Binding-site contacts:
Ligand atom N3 contacts residue ASN204 of chain 1.B at 2.9 Å (h-bond).
Ligand atom C2 contacts residue ASN204 of chain 1.B at 3.4 Å.
Ligand atom O5' contacts residue SER138 of chain 1.B at 3.1 Å (h-bond).
Ligand atom O1B contacts residue GLY144 of chain 1.B at 2.4 Å (h-bond).
Ligand atom C3' contacts residue SER176 of chain 1.B at 3.6 Å.
Ligand atom C2 contacts residue CYS12 of chain 1.B at 3.5 Å (hydrophobic).
Ligand atom N7 contacts residue TYR222 of chain 1.B at 3.1 Å.
Ligand atom C6 contacts residue CYS12 of chain 1.B at 3.5 Å (hydrophobic).
Ligand atom O1A contacts residue CYS12 of chain 1.B at 3.6 Å (h-bond).
Ligand atom O1A contacts residue SER138 of chain 1.B at 2.4 Å (h-bond).
Ligand atom O1G contacts residue GLN11 of chain 1.B at 2.9 Å (h-bond).
Ligand atom O6 contacts residue TYR222 of chain 1.B at 3.2 Å.
Ligand atom C4 contacts residue CYS12 of chain 1.B at 3.3 Å (hydrophobic).
Ligand atom PA contacts residue SER138 of chain 1.B at 3.3 Å.
Ligand atom N3 contacts residue CYS12 of chain 1.B at 3.4 Å (h-bond).
Ligand atom O2B contacts residue GLN11 of chain 1.B at 2.4 Å (h-bond).
Ligand atom O2' contacts residue SER176 of chain 1.B at 3.4 Å.
Ligand atom N1 contacts residue CYS12 of chain 1.B at 3.6 Å (h-bond).
Ligand atom C8 contacts residue TYR222 of chain 1.B at 3.4 Å (hydrophobic).
Ligand atom O3G contacts residue GLU69 of chain 1.B at 3.3 Å.
Ligand atom N2 contacts residue LEU225 of chain 1.B at 3.4 Å.
Ligand atom N2 contacts residue ASN204 of chain 1.B at 3.3 Å (h-bond).
Ligand atom O1B contacts residue THR143 of chain 1.B at 3.3 Å.
Ligand atom O2G contacts residue GLU69 of chain 1.B at 3.2 Å.
Ligand atom O1B contacts residue GLY141 of chain 1.B at 3.6 Å.
Ligand atom O3' contacts residue GLU181 of chain 1.B at 3.1 Å (salt-bridge).
Ligand atom C3A contacts residue GLY141 of chain 1.B at 3.6 Å.
Ligand atom N1 contacts residue ASN226 of chain 1.B at 2.9 Å (h-bond).
Ligand atom O2G contacts residue ASP67 of chain 1.B at 3.0 Å (salt-bridge).
Ligand atom N7 contacts residue CYS12 of chain 1.B at 3.6 Å.
Ligand atom O2B contacts residue GLY10 of chain 1.B at 3.3 Å.
Ligand atom C6 contacts residue ASN226 of chain 1.B at 3.3 Å.
Ligand atom O3B contacts residue THR143 of chain 1.B at 3.3 Å.
Ligand atom C5 contacts residue TYR222 of chain 1.B at 3.6 Å (hydrophobic).
Ligand atom O6 contacts residue GLN15 of chain 1.B at 3.6 Å.
Ligand atom O3' contacts residue SER176 of chain 1.B at 3.5 Å.
Ligand atom O2' contacts residue VAL175 of chain 1.B at 3.2 Å.
Ligand atom O6 contacts residue ASN226 of chain 1.B at 2.8 Å (h-bond).
Ligand atom C5 contacts residue CYS12 of chain 1.B at 3.4 Å (hydrophobic).
Ligand atom O5' contacts residue GLY141 of chain 1.B at 3.3 Å.

Sequence of chain 1.B:
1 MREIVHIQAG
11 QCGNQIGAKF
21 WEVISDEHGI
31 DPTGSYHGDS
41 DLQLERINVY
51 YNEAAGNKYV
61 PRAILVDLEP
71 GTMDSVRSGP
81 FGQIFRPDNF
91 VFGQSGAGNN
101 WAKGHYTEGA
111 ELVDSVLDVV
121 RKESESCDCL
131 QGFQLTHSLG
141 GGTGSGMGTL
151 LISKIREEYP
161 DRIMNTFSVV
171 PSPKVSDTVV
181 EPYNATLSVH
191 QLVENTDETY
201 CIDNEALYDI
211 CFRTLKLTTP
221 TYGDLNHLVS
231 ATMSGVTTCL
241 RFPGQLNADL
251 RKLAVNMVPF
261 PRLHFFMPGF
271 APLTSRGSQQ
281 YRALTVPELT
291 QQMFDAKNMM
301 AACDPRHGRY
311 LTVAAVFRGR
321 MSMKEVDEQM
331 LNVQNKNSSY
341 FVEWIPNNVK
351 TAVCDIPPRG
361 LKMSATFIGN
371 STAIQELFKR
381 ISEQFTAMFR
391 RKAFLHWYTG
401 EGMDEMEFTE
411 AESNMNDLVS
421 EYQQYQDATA

A small-molecule ligand and the protein it binds are described below.
Small molecule (SMILES): Nc1nc2c(ncn2[C@@H]2O[C@H](CO[P](=O)(O)C[P](=O)(O)OP(=O)(O)O)[C@@H](O)[C@H]2O)c(=O)[nH]1